The protein below binds the small molecule below.
Small molecule (SMILES): CC(=O)N[C@H]1[C@H](O[C@H]2[C@H](O)[C@@H](NC(C)=O)CO[C@@H]2CO)O[C@H](CO)[C@@H](O)[C@@H]1O

Binding-site contacts:
Ligand atom O5 contacts residue ASN606 of chain 1.B at 2.4 Å (h-bond).
Ligand atom C8 contacts residue GLN651 of chain 1.B at 3.5 Å.
Ligand atom O7 contacts residue ASN606 of chain 1.B at 3.9 Å.
Ligand atom C7 contacts residue TYR567 of chain 1.B at 3.8 Å (hydrophobic).
Ligand atom C4 contacts residue ASN606 of chain 1.B at 4.3 Å.
Ligand atom C6 contacts residue GLN651 of chain 1.B at 3.4 Å.
Ligand atom C7 contacts residue ASN606 of chain 1.B at 3.6 Å.
Ligand atom N2 contacts residue ASN606 of chain 1.B at 2.9 Å (h-bond).
Ligand atom C3 contacts residue ASN606 of chain 1.B at 3.8 Å.
Ligand atom C2 contacts residue ASN606 of chain 1.B at 2.5 Å.
Ligand atom C1 contacts residue TYR567 of chain 1.B at 4.5 Å (hydrophobic).
Ligand atom C1 contacts residue ASN606 of chain 1.B at 1.4 Å.
Ligand atom N2 contacts residue TYR567 of chain 1.B at 4.4 Å.
Ligand atom C8 contacts residue TYR567 of chain 1.B at 3.3 Å (hydrophobic).
Ligand atom O7 contacts residue TYR567 of chain 1.B at 3.9 Å.
Ligand atom O6 contacts residue GLN651 of chain 1.B at 3.3 Å (h-bond).
Ligand atom C5 contacts residue ASN606 of chain 1.B at 3.7 Å.

Sequence of chain 1.B:
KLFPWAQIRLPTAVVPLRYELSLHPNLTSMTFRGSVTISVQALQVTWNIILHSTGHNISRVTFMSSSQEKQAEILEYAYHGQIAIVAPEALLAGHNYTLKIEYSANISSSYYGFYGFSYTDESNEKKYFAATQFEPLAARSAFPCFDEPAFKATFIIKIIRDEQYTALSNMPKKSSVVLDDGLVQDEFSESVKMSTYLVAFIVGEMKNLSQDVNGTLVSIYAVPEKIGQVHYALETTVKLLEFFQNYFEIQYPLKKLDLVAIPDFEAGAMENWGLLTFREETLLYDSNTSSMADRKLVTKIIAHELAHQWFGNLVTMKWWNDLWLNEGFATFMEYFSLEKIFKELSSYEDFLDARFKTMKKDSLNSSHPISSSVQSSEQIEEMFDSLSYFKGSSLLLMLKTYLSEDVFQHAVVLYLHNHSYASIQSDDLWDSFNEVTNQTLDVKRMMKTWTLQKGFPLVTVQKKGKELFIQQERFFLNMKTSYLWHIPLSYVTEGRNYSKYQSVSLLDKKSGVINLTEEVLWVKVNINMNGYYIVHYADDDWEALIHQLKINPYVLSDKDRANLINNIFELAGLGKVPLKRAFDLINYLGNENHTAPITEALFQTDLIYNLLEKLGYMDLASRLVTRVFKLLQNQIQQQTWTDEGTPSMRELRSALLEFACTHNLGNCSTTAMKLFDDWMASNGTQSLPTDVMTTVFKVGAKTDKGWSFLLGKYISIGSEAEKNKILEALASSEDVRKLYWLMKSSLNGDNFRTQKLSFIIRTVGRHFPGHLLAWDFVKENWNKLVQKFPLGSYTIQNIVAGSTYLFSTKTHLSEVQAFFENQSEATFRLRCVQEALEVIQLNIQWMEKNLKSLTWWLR